Sequence of chain 1.B:
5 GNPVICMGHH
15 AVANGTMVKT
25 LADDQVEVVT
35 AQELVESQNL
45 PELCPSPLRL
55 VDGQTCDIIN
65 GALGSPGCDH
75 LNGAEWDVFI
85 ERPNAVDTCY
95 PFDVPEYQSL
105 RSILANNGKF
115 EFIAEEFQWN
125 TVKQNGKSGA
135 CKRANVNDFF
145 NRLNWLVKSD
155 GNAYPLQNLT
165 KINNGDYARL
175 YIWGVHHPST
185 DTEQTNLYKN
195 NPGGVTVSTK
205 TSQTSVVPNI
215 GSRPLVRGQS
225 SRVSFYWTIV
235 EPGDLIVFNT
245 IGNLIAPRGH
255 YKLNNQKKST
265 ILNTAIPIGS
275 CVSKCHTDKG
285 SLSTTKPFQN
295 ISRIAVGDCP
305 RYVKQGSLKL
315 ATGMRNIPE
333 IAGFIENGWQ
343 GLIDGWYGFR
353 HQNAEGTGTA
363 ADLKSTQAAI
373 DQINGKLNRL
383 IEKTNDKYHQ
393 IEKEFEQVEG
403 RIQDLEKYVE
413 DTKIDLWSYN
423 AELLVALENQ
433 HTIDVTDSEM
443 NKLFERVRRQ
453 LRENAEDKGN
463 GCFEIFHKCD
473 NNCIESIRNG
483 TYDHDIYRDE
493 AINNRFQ

Sequence of chain 1.C:
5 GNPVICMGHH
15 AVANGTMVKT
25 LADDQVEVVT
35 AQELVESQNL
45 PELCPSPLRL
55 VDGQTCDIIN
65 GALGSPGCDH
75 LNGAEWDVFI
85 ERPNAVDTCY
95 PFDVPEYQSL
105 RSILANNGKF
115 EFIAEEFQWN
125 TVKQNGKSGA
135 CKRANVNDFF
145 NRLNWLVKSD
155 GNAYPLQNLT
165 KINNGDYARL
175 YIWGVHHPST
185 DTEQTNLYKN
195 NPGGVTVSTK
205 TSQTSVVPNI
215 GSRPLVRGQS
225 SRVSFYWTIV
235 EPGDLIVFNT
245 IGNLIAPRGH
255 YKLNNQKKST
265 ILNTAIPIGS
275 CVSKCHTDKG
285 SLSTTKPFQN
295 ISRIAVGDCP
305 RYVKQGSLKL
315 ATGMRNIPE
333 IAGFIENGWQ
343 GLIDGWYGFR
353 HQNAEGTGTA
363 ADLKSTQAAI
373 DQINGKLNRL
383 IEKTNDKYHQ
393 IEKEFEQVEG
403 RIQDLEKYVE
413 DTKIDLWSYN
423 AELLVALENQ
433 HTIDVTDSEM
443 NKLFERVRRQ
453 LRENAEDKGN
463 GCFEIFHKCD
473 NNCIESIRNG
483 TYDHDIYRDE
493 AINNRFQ

Binding-site contacts:
Ligand atom O5 contacts residue ASN162 of chain 1.C at 2.4 Å (h-bond).
Ligand atom C8 contacts residue LEU163 of chain 1.C at 4.1 Å (hydrophobic).
Ligand atom O7 contacts residue VAL241 of chain 1.C at 4.3 Å.
Ligand atom O7 contacts residue ASN162 of chain 1.C at 3.0 Å (h-bond).
Ligand atom C8 contacts residue ASN162 of chain 1.C at 3.4 Å.
Ligand atom N2 contacts residue ASN162 of chain 1.C at 3.0 Å (h-bond).
Ligand atom C1 contacts residue ASN162 of chain 1.C at 1.4 Å.
Ligand atom C2 contacts residue ASN162 of chain 1.C at 2.6 Å.
Ligand atom O7 contacts residue THR164 of chain 1.C at 2.5 Å (h-bond).
Ligand atom O6 contacts residue SER216 of chain 1.B at 2.8 Å (h-bond).
Ligand atom O5 contacts residue SER216 of chain 1.B at 3.4 Å (h-bond).
Ligand atom C5 contacts residue SER216 of chain 1.B at 4.2 Å.
Ligand atom O7 contacts residue LEU163 of chain 1.C at 4.1 Å.
Ligand atom C8 contacts residue THR164 of chain 1.C at 3.5 Å.
Ligand atom C5 contacts residue ASN162 of chain 1.C at 3.7 Å.
Ligand atom C1 contacts residue SER216 of chain 1.B at 4.4 Å.
Ligand atom C7 contacts residue ASN162 of chain 1.C at 3.4 Å.
Ligand atom C6 contacts residue SER216 of chain 1.B at 3.8 Å.
Ligand atom C7 contacts residue THR164 of chain 1.C at 3.3 Å.
Ligand atom C3 contacts residue ASN162 of chain 1.C at 3.9 Å.
Ligand atom C4 contacts residue ASN162 of chain 1.C at 4.3 Å.

This protein binds this small molecule.
Small molecule (SMILES): CC(=O)N[C@@H]1[C@@H](O)[C@H](O)[C@@H](CO)O[C@H]1O